Sequence of chain 1.B:
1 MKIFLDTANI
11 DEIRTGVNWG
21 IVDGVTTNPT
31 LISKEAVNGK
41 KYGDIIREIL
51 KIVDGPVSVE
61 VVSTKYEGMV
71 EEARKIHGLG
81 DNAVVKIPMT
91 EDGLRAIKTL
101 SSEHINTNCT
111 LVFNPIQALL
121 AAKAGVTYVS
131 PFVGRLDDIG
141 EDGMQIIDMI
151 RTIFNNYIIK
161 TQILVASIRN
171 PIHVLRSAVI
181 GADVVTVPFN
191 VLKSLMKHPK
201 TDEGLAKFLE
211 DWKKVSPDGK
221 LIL

Binding-site contacts:
Ligand atom O2P contacts residue ARG135 of chain 1.B at 2.8 Å (salt-bridge).
Ligand atom P contacts residue SER167 of chain 1.B at 3.5 Å.
Ligand atom O4 contacts residue LYS86 of chain 1.B at 3.4 Å (salt-bridge).
Ligand atom O3P contacts residue ARG135 of chain 1.B at 2.7 Å (salt-bridge).
Ligand atom O6 contacts residue SER167 of chain 1.B at 3.4 Å.
Ligand atom O3 contacts residue ASN28 of chain 1.B at 3.3 Å (h-bond).
Ligand atom O1P contacts residue SER167 of chain 1.B at 3.8 Å.
Ligand atom O3 contacts residue THR27 of chain 1.B at 3.5 Å (h-bond).
Ligand atom C4 contacts residue ASN28 of chain 1.B at 3.8 Å.
Ligand atom C5 contacts residue ASP6 of chain 1.B at 3.2 Å.
Ligand atom C3 contacts residue THR26 of chain 1.B at 3.9 Å.
Ligand atom O3 contacts residue LYS86 of chain 1.B at 2.7 Å (salt-bridge).
Ligand atom O3P contacts residue ARG169 of chain 1.B at 3.5 Å (salt-bridge).
Ligand atom O4 contacts residue PHE132 of chain 1.B at 3.3 Å.
Ligand atom O5 contacts residue SER167 of chain 1.B at 2.9 Å (h-bond).
Ligand atom C1 contacts residue SER130 of chain 1.B at 3.5 Å.
Ligand atom C6 contacts residue SER167 of chain 1.B at 3.9 Å.
Ligand atom O1 contacts residue ASN108 of chain 1.B at 3.7 Å.
Ligand atom C5 contacts residue SER167 of chain 1.B at 3.9 Å.
Ligand atom O4 contacts residue ASN28 of chain 1.B at 2.9 Å (h-bond).
Ligand atom C6 contacts residue PHE132 of chain 1.B at 3.4 Å (hydrophobic).
Ligand atom O1 contacts residue ALA166 of chain 1.B at 3.7 Å.
Ligand atom C4 contacts residue LYS86 of chain 1.B at 3.4 Å.
Ligand atom C4 contacts residue PHE132 of chain 1.B at 3.5 Å (hydrophobic).
Ligand atom O1 contacts residue LYS86 of chain 1.B at 3.1 Å (salt-bridge).
Ligand atom O1 contacts residue THR26 of chain 1.B at 3.8 Å.
Ligand atom P contacts residue ARG135 of chain 1.B at 3.7 Å.
Ligand atom C5 contacts residue ASN28 of chain 1.B at 3.8 Å.
Ligand atom C1 contacts residue LYS86 of chain 1.B at 2.4 Å.
Ligand atom C3 contacts residue ASP6 of chain 1.B at 3.4 Å.
Ligand atom O3P contacts residue SER167 of chain 1.B at 2.5 Å (h-bond).
Ligand atom O3 contacts residue THR26 of chain 1.B at 3.7 Å.
Ligand atom O5 contacts residue ALA166 of chain 1.B at 3.4 Å.
Ligand atom C1 contacts residue THR110 of chain 1.B at 3.4 Å.
Ligand atom O1 contacts residue SER130 of chain 1.B at 3.0 Å (h-bond).
Ligand atom O5 contacts residue ASP6 of chain 1.B at 2.6 Å (salt-bridge).
Ligand atom C3 contacts residue LYS86 of chain 1.B at 2.4 Å.
Ligand atom O3 contacts residue ASP6 of chain 1.B at 2.7 Å (salt-bridge).
Ligand atom C2 contacts residue LYS86 of chain 1.B at 1.3 Å.
Ligand atom O1P contacts residue ARG169 of chain 1.B at 3.8 Å.

The small molecule below binds the protein below.
Small molecule (SMILES): O=C(CO)[C@@H](O)[C@H](O)[C@H](O)COP(=O)(O)O

Sequence of chain 1.C:
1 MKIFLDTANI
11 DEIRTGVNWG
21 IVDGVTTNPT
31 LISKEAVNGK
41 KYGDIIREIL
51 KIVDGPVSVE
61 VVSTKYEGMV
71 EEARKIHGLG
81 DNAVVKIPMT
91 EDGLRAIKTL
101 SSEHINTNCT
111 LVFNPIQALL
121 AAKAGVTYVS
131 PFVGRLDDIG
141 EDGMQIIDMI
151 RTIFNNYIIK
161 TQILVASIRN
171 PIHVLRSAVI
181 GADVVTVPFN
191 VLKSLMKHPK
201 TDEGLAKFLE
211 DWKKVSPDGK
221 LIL